Sequence of chain 7.C:
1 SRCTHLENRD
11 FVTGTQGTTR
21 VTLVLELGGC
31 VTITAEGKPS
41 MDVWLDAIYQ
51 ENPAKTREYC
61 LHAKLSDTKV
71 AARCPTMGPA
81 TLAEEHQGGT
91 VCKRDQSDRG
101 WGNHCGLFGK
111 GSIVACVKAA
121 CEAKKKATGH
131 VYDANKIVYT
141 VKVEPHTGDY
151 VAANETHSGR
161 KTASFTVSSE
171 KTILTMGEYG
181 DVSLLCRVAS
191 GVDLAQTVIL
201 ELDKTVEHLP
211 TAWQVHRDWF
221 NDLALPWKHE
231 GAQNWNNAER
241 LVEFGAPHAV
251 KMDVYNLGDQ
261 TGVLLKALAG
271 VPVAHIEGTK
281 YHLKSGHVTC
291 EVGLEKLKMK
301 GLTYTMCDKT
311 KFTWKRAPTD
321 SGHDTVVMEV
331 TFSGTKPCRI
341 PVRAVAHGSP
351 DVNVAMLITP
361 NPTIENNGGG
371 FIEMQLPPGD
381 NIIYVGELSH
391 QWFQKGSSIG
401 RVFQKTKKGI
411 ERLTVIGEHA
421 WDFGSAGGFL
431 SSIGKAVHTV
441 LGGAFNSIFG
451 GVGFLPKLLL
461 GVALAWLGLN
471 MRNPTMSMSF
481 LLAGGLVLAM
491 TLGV

Binding-site contacts:
Ligand atom O5 contacts residue HIS104 of chain 7.C at 2.9 Å.
Ligand atom O6 contacts residue HIS104 of chain 7.C at 4.4 Å.
Ligand atom C8 contacts residue ASN154 of chain 47.C at 3.6 Å.
Ligand atom C1 contacts residue ASN154 of chain 47.C at 1.4 Å.
Ligand atom C5 contacts residue HIS104 of chain 7.C at 3.1 Å.
Ligand atom C7 contacts residue ASN154 of chain 47.C at 3.4 Å.
Ligand atom N2 contacts residue ASN154 of chain 47.C at 2.8 Å (h-bond).
Ligand atom C7 contacts residue GLU155 of chain 47.C at 4.2 Å.
Ligand atom C8 contacts residue HIS104 of chain 7.C at 3.9 Å.
Ligand atom O5 contacts residue HIS104 of chain 7.C at 4.0 Å.
Ligand atom O7 contacts residue ASN154 of chain 47.C at 3.2 Å (h-bond).
Ligand atom C1 contacts residue HIS104 of chain 7.C at 3.6 Å.
Ligand atom C5 contacts residue ASN154 of chain 47.C at 4.3 Å.
Ligand atom C8 contacts residue GLU155 of chain 47.C at 3.6 Å.
Ligand atom C2 contacts residue ASN154 of chain 47.C at 2.4 Å.
Ligand atom O5 contacts residue ASN154 of chain 47.C at 2.4 Å (h-bond).
Ligand atom C3 contacts residue ASN154 of chain 47.C at 3.8 Å.
Ligand atom O7 contacts residue GLU155 of chain 47.C at 3.8 Å.
Ligand atom C5 contacts residue ASN154 of chain 47.C at 3.7 Å.
Ligand atom C1 contacts residue HIS104 of chain 7.C at 4.3 Å.
Ligand atom C6 contacts residue HIS104 of chain 7.C at 3.3 Å.
Ligand atom C4 contacts residue ASN154 of chain 47.C at 4.3 Å.
Ligand atom C6 contacts residue ASN154 of chain 47.C at 3.8 Å.

Sequence of chain 47.C:
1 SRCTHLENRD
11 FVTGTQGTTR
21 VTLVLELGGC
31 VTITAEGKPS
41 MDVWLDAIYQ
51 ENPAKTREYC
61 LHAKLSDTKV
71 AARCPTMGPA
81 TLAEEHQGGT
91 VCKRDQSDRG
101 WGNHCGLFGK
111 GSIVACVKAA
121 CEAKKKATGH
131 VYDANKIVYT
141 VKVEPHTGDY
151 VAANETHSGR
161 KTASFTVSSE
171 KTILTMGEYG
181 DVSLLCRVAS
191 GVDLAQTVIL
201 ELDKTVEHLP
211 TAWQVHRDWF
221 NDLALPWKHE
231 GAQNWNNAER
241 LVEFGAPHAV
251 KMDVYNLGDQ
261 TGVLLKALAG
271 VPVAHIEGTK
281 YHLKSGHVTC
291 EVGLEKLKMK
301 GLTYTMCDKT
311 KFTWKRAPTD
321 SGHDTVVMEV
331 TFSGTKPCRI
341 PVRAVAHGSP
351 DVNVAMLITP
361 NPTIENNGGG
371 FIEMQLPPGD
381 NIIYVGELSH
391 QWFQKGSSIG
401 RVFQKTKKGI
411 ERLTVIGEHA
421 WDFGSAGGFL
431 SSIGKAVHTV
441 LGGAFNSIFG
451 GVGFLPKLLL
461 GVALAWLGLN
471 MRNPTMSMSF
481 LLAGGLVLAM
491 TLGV

The small molecule below binds the protein below.
Small molecule (SMILES): CC(=O)N[C@H]1[C@H](O[C@H]2[C@H](O)[C@@H](NC(C)=O)CO[C@@H]2CO[C@@H]2O[C@@H](C)[C@@H](O)[C@@H](O)[C@@H]2O)O[C@H](CO)[C@@H](O)[C@@H]1O